This protein binds this small molecule.
Small molecule (SMILES): NCc1cccc(-n2cccc2)c1

Sequence of chain 1.A:
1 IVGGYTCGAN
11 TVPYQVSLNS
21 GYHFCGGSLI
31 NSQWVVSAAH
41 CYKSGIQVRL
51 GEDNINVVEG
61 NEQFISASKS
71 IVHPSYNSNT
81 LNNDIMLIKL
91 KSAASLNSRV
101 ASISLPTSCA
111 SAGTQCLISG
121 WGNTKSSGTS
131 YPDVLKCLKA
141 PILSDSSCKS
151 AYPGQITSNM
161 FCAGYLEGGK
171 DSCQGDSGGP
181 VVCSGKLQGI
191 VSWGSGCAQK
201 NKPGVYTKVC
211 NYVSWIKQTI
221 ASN

Binding-site contacts:
Ligand atom N1 contacts residue CYS197 of chain 1.A at 3.9 Å.
Ligand atom C4 contacts residue VAL191 of chain 1.A at 3.7 Å (hydrophobic).
Ligand atom C2 contacts residue GLY194 of chain 1.A at 3.9 Å.
Ligand atom C7 contacts residue GLN174 of chain 1.A at 4.0 Å.
Ligand atom N1 contacts residue ASP171 of chain 1.A at 2.8 Å (salt-bridge).
Ligand atom C1 contacts residue TRP193 of chain 1.A at 3.5 Å (hydrophobic).
Ligand atom C4 contacts residue TRP193 of chain 1.A at 4.3 Å (hydrophobic).
Ligand atom C3 contacts residue SER172 of chain 1.A at 3.6 Å.
Ligand atom C8 contacts residue GLN174 of chain 1.A at 3.8 Å.
Ligand atom C5 contacts residue CYS173 of chain 1.A at 3.7 Å (hydrophobic).
Ligand atom C2 contacts residue CYS173 of chain 1.A at 4.2 Å (hydrophobic).
Ligand atom C3 contacts residue CYS173 of chain 1.A at 4.3 Å (hydrophobic).
Ligand atom C11 contacts residue GLY196 of chain 1.A at 3.6 Å.
Ligand atom N1 contacts residue SER172 of chain 1.A at 2.8 Å (h-bond).
Ligand atom C10 contacts residue GLY196 of chain 1.A at 4.0 Å.
Ligand atom C2 contacts residue GLY196 of chain 1.A at 4.3 Å.
Ligand atom C10 contacts residue CYS197 of chain 1.A at 3.5 Å (hydrophobic).
Ligand atom C5 contacts residue SER177 of chain 1.A at 3.9 Å.
Ligand atom C4 contacts residue SER192 of chain 1.A at 4.2 Å.
Ligand atom C4 contacts residue SER177 of chain 1.A at 3.8 Å.
Ligand atom C6 contacts residue GLN174 of chain 1.A at 3.7 Å.
Ligand atom C11 contacts residue CYS197 of chain 1.A at 4.1 Å (hydrophobic).
Ligand atom C5 contacts residue GLN174 of chain 1.A at 3.7 Å.
Ligand atom C1 contacts residue ASP171 of chain 1.A at 3.9 Å.
Ligand atom C2 contacts residue SER172 of chain 1.A at 3.9 Å.
Ligand atom C6 contacts residue CYS173 of chain 1.A at 3.9 Å (hydrophobic).
Ligand atom C1 contacts residue SER172 of chain 1.A at 3.5 Å.
Ligand atom C1 contacts residue GLY194 of chain 1.A at 3.9 Å.
Ligand atom C1 contacts residue GLY196 of chain 1.A at 4.0 Å.
Ligand atom C10 contacts residue GLN174 of chain 1.A at 3.8 Å.
Ligand atom N2 contacts residue GLN174 of chain 1.A at 3.7 Å.
Ligand atom C4 contacts residue CYS173 of chain 1.A at 3.8 Å (hydrophobic).
Ligand atom C11 contacts residue CYS173 of chain 1.A at 4.1 Å (hydrophobic).
Ligand atom C3 contacts residue TRP193 of chain 1.A at 4.0 Å (hydrophobic).
Ligand atom N1 contacts residue GLY196 of chain 1.A at 3.1 Å (h-bond).
Ligand atom C3 contacts residue VAL191 of chain 1.A at 3.7 Å (hydrophobic).
Ligand atom C2 contacts residue TRP193 of chain 1.A at 3.8 Å (hydrophobic).
Ligand atom C9 contacts residue GLN174 of chain 1.A at 4.0 Å.
Ligand atom C1 contacts residue GLY204 of chain 1.A at 4.0 Å.
Ligand atom C11 contacts residue GLY194 of chain 1.A at 4.0 Å.